A small-molecule ligand and the protein it binds are described below.
Small molecule (SMILES): CCCCCCCCCCCC[N+](C)(C)CCCS(=O)(=O)O

Sequence of chain 11.A:
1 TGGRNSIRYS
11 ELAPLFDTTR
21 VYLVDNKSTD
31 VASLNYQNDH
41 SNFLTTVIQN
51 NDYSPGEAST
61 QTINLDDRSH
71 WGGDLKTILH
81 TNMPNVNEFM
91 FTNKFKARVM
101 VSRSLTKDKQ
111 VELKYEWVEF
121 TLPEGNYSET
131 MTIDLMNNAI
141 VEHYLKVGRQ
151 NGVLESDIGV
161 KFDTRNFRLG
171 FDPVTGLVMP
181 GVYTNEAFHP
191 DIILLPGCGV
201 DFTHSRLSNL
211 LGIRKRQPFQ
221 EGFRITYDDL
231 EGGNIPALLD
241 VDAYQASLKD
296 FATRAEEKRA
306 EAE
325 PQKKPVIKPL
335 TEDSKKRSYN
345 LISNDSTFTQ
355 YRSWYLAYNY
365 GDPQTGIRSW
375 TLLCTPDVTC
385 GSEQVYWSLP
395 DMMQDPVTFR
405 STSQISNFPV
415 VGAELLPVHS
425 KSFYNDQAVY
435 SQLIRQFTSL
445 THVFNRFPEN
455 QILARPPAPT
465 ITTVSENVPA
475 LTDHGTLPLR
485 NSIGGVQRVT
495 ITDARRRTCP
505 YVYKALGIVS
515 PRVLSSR

Binding-site contacts:
Ligand atom S1 contacts residue LYS215 of chain 11.A at 4.1 Å.
Ligand atom O1S contacts residue GLY222 of chain 11.A at 3.0 Å (h-bond).
Ligand atom O1S contacts residue PHE223 of chain 11.A at 3.2 Å.
Ligand atom C2 contacts residue ARG224 of chain 11.A at 4.0 Å.
Ligand atom O2S contacts residue LYS215 of chain 11.A at 3.1 Å (salt-bridge).
Ligand atom O3S contacts residue ARG224 of chain 11.A at 3.8 Å.
Ligand atom S1 contacts residue GLY222 of chain 11.A at 3.8 Å.
Ligand atom O1S contacts residue TRP374 of chain 11.A at 4.0 Å.
Ligand atom O1S contacts residue ARG224 of chain 11.A at 2.9 Å (salt-bridge).
Ligand atom C3 contacts residue TRP374 of chain 11.A at 4.0 Å (hydrophobic).
Ligand atom N1 contacts residue TRP374 of chain 11.A at 3.5 Å.
Ligand atom C3 contacts residue ASP229 of chain 11.A at 4.4 Å.
Ligand atom S1 contacts residue ARG224 of chain 11.A at 4.0 Å.
Ligand atom S1 contacts residue TRP374 of chain 11.A at 4.4 Å.
Ligand atom O1S contacts residue LYS215 of chain 11.A at 3.9 Å.
Ligand atom C2 contacts residue TRP374 of chain 11.A at 4.0 Å (hydrophobic).
Ligand atom C1 contacts residue TRP374 of chain 11.A at 3.3 Å (hydrophobic).
Ligand atom C1 contacts residue ARG224 of chain 11.A at 4.1 Å.
Ligand atom O2S contacts residue GLY222 of chain 11.A at 3.4 Å (h-bond).